Binding-site contacts:
Ligand atom C4 contacts residue PHE123 of chain 1.C at 4.3 Å (hydrophobic).
Ligand atom C6 contacts residue ALA30 of chain 1.D at 3.9 Å (hydrophobic).
Ligand atom C7 contacts residue ALA30 of chain 1.D at 3.9 Å (hydrophobic).
Ligand atom C6 contacts residue GLU31 of chain 1.D at 4.1 Å.
Ligand atom C5 contacts residue GLY29 of chain 1.D at 4.3 Å.
Ligand atom C6 contacts residue GLY29 of chain 1.D at 4.2 Å.
Ligand atom O6 contacts residue GLU31 of chain 1.D at 3.2 Å (salt-bridge).
Ligand atom O6 contacts residue ASP81 of chain 1.C at 3.3 Å (salt-bridge).
Ligand atom O4 contacts residue GLY98 of chain 1.C at 4.1 Å.
Ligand atom O6 contacts residue GLY29 of chain 1.D at 3.0 Å.
Ligand atom C4 contacts residue ASN125 of chain 1.C at 4.0 Å.
Ligand atom C6 contacts residue ASP81 of chain 1.C at 3.6 Å.
Ligand atom O4 contacts residue ASN125 of chain 1.C at 2.9 Å (h-bond).
Ligand atom O4 contacts residue GLY99 of chain 1.C at 3.3 Å (h-bond).
Ligand atom C5 contacts residue ASP81 of chain 1.C at 4.0 Å.
Ligand atom O3 contacts residue ASN125 of chain 1.C at 4.1 Å.
Ligand atom O6 contacts residue THR28 of chain 1.D at 4.2 Å.
Ligand atom O6 contacts residue ALA30 of chain 1.D at 3.0 Å (h-bond).
Ligand atom C5 contacts residue PHE123 of chain 1.C at 3.7 Å (hydrophobic).
Ligand atom C5 contacts residue ALA30 of chain 1.D at 4.0 Å (hydrophobic).
Ligand atom O3 contacts residue GLY98 of chain 1.C at 3.6 Å.
Ligand atom O5 contacts residue GLY29 of chain 1.D at 3.8 Å.
Ligand atom C6 contacts residue PHE123 of chain 1.C at 3.6 Å (hydrophobic).
Ligand atom O5 contacts residue ALA30 of chain 1.D at 3.0 Å (h-bond).
Ligand atom O6 contacts residue ALA80 of chain 1.C at 3.4 Å.
Ligand atom O4 contacts residue PHE123 of chain 1.C at 3.5 Å.
Ligand atom O4 contacts residue ASP81 of chain 1.C at 2.5 Å (salt-bridge).
Ligand atom C6 contacts residue ALA80 of chain 1.C at 3.6 Å (hydrophobic).
Ligand atom O3 contacts residue GLY99 of chain 1.C at 2.9 Å (h-bond).
Ligand atom C3 contacts residue GLY99 of chain 1.C at 3.8 Å.
Ligand atom C1 contacts residue ALA30 of chain 1.D at 3.9 Å (hydrophobic).
Ligand atom C3 contacts residue GLY98 of chain 1.C at 4.4 Å.
Ligand atom C4 contacts residue GLY29 of chain 1.D at 4.5 Å.
Ligand atom C4 contacts residue ASP81 of chain 1.C at 3.3 Å.
Ligand atom C3 contacts residue ASN125 of chain 1.C at 4.0 Å.
Ligand atom C4 contacts residue GLY98 of chain 1.C at 4.2 Å.
Ligand atom C4 contacts residue GLY99 of chain 1.C at 3.6 Å.

Sequence of chain 1.C:
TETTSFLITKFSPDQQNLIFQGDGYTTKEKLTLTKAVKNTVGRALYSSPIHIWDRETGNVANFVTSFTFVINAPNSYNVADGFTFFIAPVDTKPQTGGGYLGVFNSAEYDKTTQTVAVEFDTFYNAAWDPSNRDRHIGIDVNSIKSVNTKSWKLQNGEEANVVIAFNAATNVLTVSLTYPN

This protein binds this small molecule.
Small molecule (SMILES): CO[C@H]1O[C@H](CO)[C@@H](O)[C@H](O)[C@H]1O

Sequence of chain 1.D:
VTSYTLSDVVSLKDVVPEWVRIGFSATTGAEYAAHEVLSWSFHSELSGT